Sequence of chain 1.A:
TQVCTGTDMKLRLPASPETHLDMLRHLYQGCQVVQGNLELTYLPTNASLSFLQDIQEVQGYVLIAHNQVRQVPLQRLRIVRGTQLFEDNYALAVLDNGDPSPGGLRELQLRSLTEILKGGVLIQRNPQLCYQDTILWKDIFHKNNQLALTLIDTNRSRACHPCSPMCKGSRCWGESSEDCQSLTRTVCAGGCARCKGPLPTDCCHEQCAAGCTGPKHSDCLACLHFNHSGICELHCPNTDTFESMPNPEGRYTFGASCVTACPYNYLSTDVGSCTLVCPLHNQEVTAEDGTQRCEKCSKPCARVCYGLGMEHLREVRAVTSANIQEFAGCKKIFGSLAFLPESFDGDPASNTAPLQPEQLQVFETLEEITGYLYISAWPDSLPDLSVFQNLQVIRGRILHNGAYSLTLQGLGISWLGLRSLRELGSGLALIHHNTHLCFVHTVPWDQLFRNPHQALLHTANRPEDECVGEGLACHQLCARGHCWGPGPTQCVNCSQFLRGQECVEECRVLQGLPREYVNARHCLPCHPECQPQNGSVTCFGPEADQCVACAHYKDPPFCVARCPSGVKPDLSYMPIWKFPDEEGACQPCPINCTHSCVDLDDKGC

Binding-site contacts:
Ligand atom C3 contacts residue ASN237 of chain 1.A at 3.8 Å.
Ligand atom C6 contacts residue SER239 of chain 1.A at 4.5 Å.
Ligand atom C5 contacts residue GLY240 of chain 1.A at 3.8 Å.
Ligand atom O5 contacts residue GLY240 of chain 1.A at 4.1 Å.
Ligand atom C7 contacts residue ASN237 of chain 1.A at 3.1 Å.
Ligand atom C8 contacts residue ALA232 of chain 1.A at 4.3 Å (hydrophobic).
Ligand atom O5 contacts residue ASN237 of chain 1.A at 2.4 Å (h-bond).
Ligand atom C1 contacts residue GLY240 of chain 1.A at 3.9 Å.
Ligand atom O6 contacts residue GLY240 of chain 1.A at 4.1 Å.
Ligand atom C1 contacts residue ASN237 of chain 1.A at 1.4 Å.
Ligand atom C5 contacts residue SER239 of chain 1.A at 4.3 Å.
Ligand atom C4 contacts residue ASN237 of chain 1.A at 4.3 Å.
Ligand atom C8 contacts residue ASN237 of chain 1.A at 3.9 Å.
Ligand atom C2 contacts residue ASN237 of chain 1.A at 2.5 Å.
Ligand atom O6 contacts residue SER239 of chain 1.A at 3.4 Å.
Ligand atom N2 contacts residue ASN237 of chain 1.A at 3.0 Å (h-bond).
Ligand atom O7 contacts residue ASN237 of chain 1.A at 3.3 Å (h-bond).
Ligand atom C8 contacts residue CYS242 of chain 1.A at 4.0 Å (hydrophobic).
Ligand atom C5 contacts residue ASN237 of chain 1.A at 3.6 Å.
Ligand atom C8 contacts residue CYS233 of chain 1.A at 3.9 Å (hydrophobic).
Ligand atom C8 contacts residue CYS230 of chain 1.A at 3.7 Å (hydrophobic).

This small molecule binds to this protein.
Small molecule (SMILES): CC(=O)N[C@H]1[C@H](O[C@H]2[C@H](O)[C@@H](NC(C)=O)CO[C@@H]2CO)O[C@H](CO)[C@@H](O[C@@H]2O[C@H](CO)[C@@H](O)[C@H](O)[C@@H]2O)[C@@H]1O